Sequence of chain 1.B:
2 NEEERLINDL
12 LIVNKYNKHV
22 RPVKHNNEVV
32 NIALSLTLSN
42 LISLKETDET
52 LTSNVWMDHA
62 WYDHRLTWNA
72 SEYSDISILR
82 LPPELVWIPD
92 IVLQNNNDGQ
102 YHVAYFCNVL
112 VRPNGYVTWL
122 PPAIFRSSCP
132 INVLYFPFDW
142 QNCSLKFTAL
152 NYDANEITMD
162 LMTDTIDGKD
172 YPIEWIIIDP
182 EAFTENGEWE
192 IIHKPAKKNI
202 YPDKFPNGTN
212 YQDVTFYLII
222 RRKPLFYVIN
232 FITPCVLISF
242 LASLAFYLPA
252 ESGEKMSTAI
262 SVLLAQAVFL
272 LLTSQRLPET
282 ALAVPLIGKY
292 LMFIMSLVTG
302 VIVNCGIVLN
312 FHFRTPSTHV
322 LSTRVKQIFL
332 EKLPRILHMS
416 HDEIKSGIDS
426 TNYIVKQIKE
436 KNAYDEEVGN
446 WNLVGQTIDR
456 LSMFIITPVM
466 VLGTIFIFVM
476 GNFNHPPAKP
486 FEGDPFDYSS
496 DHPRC

Sequence of chain 1.C:
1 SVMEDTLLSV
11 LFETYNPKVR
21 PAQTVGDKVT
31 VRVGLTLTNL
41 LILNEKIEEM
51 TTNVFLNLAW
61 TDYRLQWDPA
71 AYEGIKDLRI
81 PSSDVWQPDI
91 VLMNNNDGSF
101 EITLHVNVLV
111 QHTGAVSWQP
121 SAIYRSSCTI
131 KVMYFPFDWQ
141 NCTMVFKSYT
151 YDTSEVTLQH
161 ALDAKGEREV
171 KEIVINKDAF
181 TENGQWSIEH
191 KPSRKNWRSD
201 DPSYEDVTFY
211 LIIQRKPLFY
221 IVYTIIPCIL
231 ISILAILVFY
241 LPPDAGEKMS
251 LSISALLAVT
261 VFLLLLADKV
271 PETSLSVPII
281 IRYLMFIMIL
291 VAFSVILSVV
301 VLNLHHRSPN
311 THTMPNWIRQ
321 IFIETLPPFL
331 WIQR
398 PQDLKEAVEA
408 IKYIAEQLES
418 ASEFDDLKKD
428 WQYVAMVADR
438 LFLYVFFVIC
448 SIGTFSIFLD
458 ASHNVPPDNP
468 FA

Binding-site contacts:
Ligand atom O7 contacts residue ASN208 of chain 1.B at 3.0 Å (h-bond).
Ligand atom C8 contacts residue GLN111 of chain 1.C at 4.0 Å.
Ligand atom C8 contacts residue ASN208 of chain 1.B at 4.4 Å.
Ligand atom C5 contacts residue PHE206 of chain 1.B at 4.1 Å (hydrophobic).
Ligand atom C6 contacts residue PHE206 of chain 1.B at 3.9 Å (hydrophobic).
Ligand atom C2 contacts residue ASN208 of chain 1.B at 2.4 Å.
Ligand atom C1 contacts residue ASN208 of chain 1.B at 1.4 Å.
Ligand atom O5 contacts residue ASN208 of chain 1.B at 2.3 Å (h-bond).
Ligand atom O5 contacts residue PHE206 of chain 1.B at 4.3 Å.
Ligand atom C3 contacts residue ASN208 of chain 1.B at 3.8 Å.
Ligand atom C7 contacts residue ASN208 of chain 1.B at 3.2 Å.
Ligand atom C5 contacts residue ASN208 of chain 1.B at 3.6 Å.
Ligand atom C4 contacts residue ASN208 of chain 1.B at 4.2 Å.
Ligand atom N2 contacts residue ASN208 of chain 1.B at 2.9 Å (h-bond).

This protein binds this small molecule.
Small molecule (SMILES): CC(=O)N[C@@H]1[C@@H](O)[C@H](O)[C@@H](CO)O[C@H]1O